Binding-site contacts:
Ligand atom C6 contacts residue LEU212 of chain 1.E at 3.6 Å (hydrophobic).
Ligand atom C10 contacts residue LEU236 of chain 1.E at 3.7 Å (hydrophobic).
Ligand atom O1 contacts residue TYR413 of chain 1.E at 3.8 Å.
Ligand atom O2 contacts residue PHE309 of chain 1.E at 4.2 Å.
Ligand atom C4 contacts residue PHE309 of chain 1.E at 4.1 Å (hydrophobic).
Ligand atom C11 contacts residue LEU212 of chain 1.E at 3.6 Å (hydrophobic).
Ligand atom C5 contacts residue TYR413 of chain 1.E at 4.2 Å (hydrophobic).
Ligand atom O3 contacts residue ARG240 of chain 1.E at 2.3 Å (salt-bridge).
Ligand atom C9 contacts residue LEU212 of chain 1.E at 3.6 Å (hydrophobic).
Ligand atom C8 contacts residue ASN215 of chain 1.E at 3.9 Å.
Ligand atom C10 contacts residue LEU212 of chain 1.E at 3.6 Å (hydrophobic).
Ligand atom C3 contacts residue LEU233 of chain 1.E at 4.2 Å (hydrophobic).
Ligand atom C8 contacts residue LEU212 of chain 1.E at 3.5 Å (hydrophobic).
Ligand atom C contacts residue PHE406 of chain 1.E at 3.8 Å (hydrophobic).
Ligand atom C7 contacts residue CYS306 of chain 1.E at 3.4 Å (hydrophobic).
Ligand atom C11 contacts residue MET232 of chain 1.E at 4.1 Å (hydrophobic).
Ligand atom C7 contacts residue TRP220 of chain 1.E at 4.1 Å (hydrophobic).
Ligand atom C2 contacts residue PHE309 of chain 1.E at 4.1 Å (hydrophobic).
Ligand atom O2 contacts residue LEU236 of chain 1.E at 4.2 Å.
Ligand atom C6 contacts residue LEU233 of chain 1.E at 4.0 Å (hydrophobic).
Ligand atom O2 contacts residue ARG240 of chain 1.E at 2.8 Å (salt-bridge).
Ligand atom C10 contacts residue MET232 of chain 1.E at 3.6 Å (hydrophobic).
Ligand atom C3 contacts residue PHE309 of chain 1.E at 3.4 Å (hydrophobic).
Ligand atom O contacts residue LEU233 of chain 1.E at 4.1 Å.
Ligand atom C2 contacts residue LEU233 of chain 1.E at 4.0 Å (hydrophobic).
Ligand atom C9 contacts residue TRP222 of chain 1.E at 4.0 Å (hydrophobic).
Ligand atom C5 contacts residue ARG240 of chain 1.E at 3.2 Å.
Ligand atom O contacts residue PHE309 of chain 1.E at 3.4 Å (h-bond).
Ligand atom O contacts residue SER308 of chain 1.E at 2.9 Å (h-bond).
Ligand atom O3 contacts residue TYR413 of chain 1.E at 3.3 Å (h-bond).
Ligand atom O contacts residue SER307 of chain 1.E at 3.2 Å.
Ligand atom C11 contacts residue LEU236 of chain 1.E at 3.5 Å (hydrophobic).
Ligand atom C11 contacts residue LEU233 of chain 1.E at 3.5 Å (hydrophobic).
Ligand atom C8 contacts residue CYS306 of chain 1.E at 3.0 Å (hydrophobic).
Ligand atom C10 contacts residue LEU233 of chain 1.E at 3.7 Å (hydrophobic).
Ligand atom C7 contacts residue LEU212 of chain 1.E at 3.5 Å (hydrophobic).
Ligand atom O2 contacts residue ALA237 of chain 1.E at 4.0 Å.
Ligand atom C contacts residue TYR216 of chain 1.E at 3.3 Å (hydrophobic).
Ligand atom C9 contacts residue CYS306 of chain 1.E at 3.8 Å (hydrophobic).
Ligand atom C2 contacts residue SER308 of chain 1.E at 3.8 Å.

Sequence of chain 1.E:
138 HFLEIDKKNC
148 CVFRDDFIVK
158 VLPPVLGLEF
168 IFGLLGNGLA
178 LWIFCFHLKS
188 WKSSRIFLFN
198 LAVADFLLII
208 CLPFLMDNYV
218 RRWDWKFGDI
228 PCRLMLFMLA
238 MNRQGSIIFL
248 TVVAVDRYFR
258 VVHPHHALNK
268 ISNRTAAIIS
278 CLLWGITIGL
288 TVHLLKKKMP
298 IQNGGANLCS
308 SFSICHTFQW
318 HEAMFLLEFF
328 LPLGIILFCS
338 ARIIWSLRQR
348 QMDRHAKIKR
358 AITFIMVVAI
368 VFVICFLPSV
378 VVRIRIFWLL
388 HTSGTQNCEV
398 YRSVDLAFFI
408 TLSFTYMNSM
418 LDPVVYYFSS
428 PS

A small-molecule ligand and the protein it binds are described below.
Small molecule (SMILES): C[C@@]1(c2ccccc2)OC(C(=O)O)=CC1=O